Binding-site contacts:
Ligand atom C1 contacts residue GHP5 of chain 1.E at 4.1 Å.
Ligand atom C2 contacts residue GHP5 of chain 1.E at 3.8 Å.
Ligand atom C5 contacts residue 3FG7 of chain 1.E at 3.7 Å.
Ligand atom O2 contacts residue GHP5 of chain 1.E at 3.0 Å (h-bond).
Ligand atom O5 contacts residue 3FG3 of chain 1.E at 4.4 Å.
Ligand atom O5 contacts residue 3FG7 of chain 1.E at 2.3 Å (h-bond).
Ligand atom C3 contacts residue 3FG7 of chain 1.E at 3.8 Å.
Ligand atom O2 contacts residue 3FG7 of chain 1.E at 3.0 Å (h-bond).
Ligand atom O6 contacts residue 3FG3 of chain 1.E at 3.3 Å.
Ligand atom C4 contacts residue 3FG7 of chain 1.E at 4.3 Å.
Ligand atom C6 contacts residue 3FG3 of chain 1.E at 3.8 Å.
Ligand atom C1 contacts residue 3FG7 of chain 1.E at 1.5 Å.
Ligand atom C2 contacts residue 3FG7 of chain 1.E at 2.5 Å.

This protein binds this small molecule.
Small molecule (SMILES): OC[C@H]1O[C@@H](O)[C@@H](O)[C@@H](O)[C@@H]1O